Sequence of chain 1.D:
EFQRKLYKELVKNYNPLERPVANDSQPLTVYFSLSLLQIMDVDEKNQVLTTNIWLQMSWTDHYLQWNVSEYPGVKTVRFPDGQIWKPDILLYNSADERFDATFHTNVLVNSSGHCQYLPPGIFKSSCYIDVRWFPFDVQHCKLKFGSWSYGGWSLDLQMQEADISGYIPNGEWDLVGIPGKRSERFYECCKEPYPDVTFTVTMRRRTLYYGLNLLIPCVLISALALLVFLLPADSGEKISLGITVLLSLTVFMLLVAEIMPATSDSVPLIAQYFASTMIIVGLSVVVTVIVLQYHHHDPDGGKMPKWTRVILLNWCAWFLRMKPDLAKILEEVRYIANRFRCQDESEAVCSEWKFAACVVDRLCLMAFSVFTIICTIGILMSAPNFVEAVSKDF

Binding-site contacts:
Ligand atom O6 contacts residue SER25 of chain 1.D at 4.3 Å.
Ligand atom C7 contacts residue ASN23 of chain 1.D at 3.5 Å.
Ligand atom C2 contacts residue ASN23 of chain 1.D at 2.5 Å.
Ligand atom C1 contacts residue ASN23 of chain 1.D at 1.4 Å.
Ligand atom O7 contacts residue ASN23 of chain 1.D at 3.8 Å.
Ligand atom N2 contacts residue ASN23 of chain 1.D at 2.9 Å (h-bond).
Ligand atom C8 contacts residue ASN23 of chain 1.D at 4.2 Å.
Ligand atom C5 contacts residue ASN23 of chain 1.D at 3.6 Å.
Ligand atom C1 contacts residue SER25 of chain 1.D at 4.1 Å.
Ligand atom O5 contacts residue SER25 of chain 1.D at 4.2 Å.
Ligand atom O6 contacts residue GLN26 of chain 1.D at 3.5 Å.
Ligand atom O5 contacts residue GLN26 of chain 1.D at 3.6 Å (h-bond).
Ligand atom C4 contacts residue ASN23 of chain 1.D at 4.2 Å.
Ligand atom C5 contacts residue SER25 of chain 1.D at 4.2 Å.
Ligand atom C1 contacts residue GLN26 of chain 1.D at 3.9 Å.
Ligand atom O5 contacts residue ASN23 of chain 1.D at 2.3 Å (h-bond).
Ligand atom C3 contacts residue ASN23 of chain 1.D at 3.8 Å.

This protein binds this small molecule.
Small molecule (SMILES): CC(=O)N[C@H]1[C@H](O[C@H]2[C@H](O)[C@@H](NC(C)=O)CO[C@@H]2CO)O[C@H](CO)[C@@H](O)[C@@H]1O